A small-molecule ligand and the protein it binds are described below.
Small molecule (SMILES): Cc1cn([C@H]2C[C@H](O[P](=O)(O)OC[C@H]3O[C@@H](n4cnc5c(N)ncnc54)C[C@@H]3O[P](=O)(O)OC[C@H]3O[C@@H](n4cnc5c(=O)nc(N)[nH]c54)C[C@@H]3O[P](=O)(O)OC[C@H]3O[C@@H](n4cnc5c(N)ncnc54)C[C@@H]3O)[C@@H](CO[P](=O)(O)O[C@H]3C[C@H](n4cc(C)c(=O)[nH]c4=O)O[C@@H]3CO[P](=O)(O)O[C@H]3C[C@H](n4cnc5c(N)ncnc54)O[C@@H]3CO[P](=O)(O)O[C@H]3C[C@H](n4ccc(N)nc4=O)O[C@@H]3CO)O2)c(=O)[nH]c1=O

Binding-site contacts:
Ligand atom N6 contacts residue DT1 of chain 1.B at 2.8 Å (h-bond).
Ligand atom N1 contacts residue DT1 of chain 1.B at 2.8 Å (h-bond).
Ligand atom O6 contacts residue DC2 of chain 1.B at 2.3 Å (h-bond).
Ligand atom N6 contacts residue DT3 of chain 1.B at 2.6 Å (h-bond).
Ligand atom OP1 contacts residue LYS234 of chain 1.C at 3.4 Å (salt-bridge).
Ligand atom P contacts residue THR233 of chain 1.C at 3.3 Å.
Ligand atom OP1 contacts residue GLU232 of chain 1.C at 3.0 Å (salt-bridge).
Ligand atom C4 contacts residue DA4 of chain 1.B at 3.1 Å.
Ligand atom C2 contacts residue DC2 of chain 1.B at 3.2 Å.
Ligand atom C6 contacts residue DT3 of chain 1.B at 3.3 Å.
Ligand atom N4 contacts residue DG7 of chain 1.B at 3.4 Å (h-bond).
Ligand atom C2 contacts residue DA4 of chain 1.B at 3.0 Å.
Ligand atom N1 contacts residue DG7 of chain 1.B at 3.3 Å (h-bond).
Ligand atom OP1 contacts residue LYS230 of chain 1.C at 3.2 Å (salt-bridge).
Ligand atom C2 contacts residue DA4 of chain 1.B at 3.4 Å.
Ligand atom C2 contacts residue DT6 of chain 1.B at 3.4 Å.
Ligand atom N1 contacts residue DC2 of chain 1.B at 2.5 Å (h-bond).
Ligand atom C2 contacts residue DT3 of chain 1.B at 3.2 Å.
Ligand atom OP1 contacts residue GLY231 of chain 1.C at 3.1 Å.
Ligand atom C2 contacts residue DG7 of chain 1.B at 3.0 Å.
Ligand atom N1 contacts residue DA4 of chain 1.B at 3.1 Å.
Ligand atom N3 contacts residue DA4 of chain 1.B at 2.4 Å (h-bond).
Ligand atom N2 contacts residue DT3 of chain 1.B at 2.9 Å (h-bond).
Ligand atom N1 contacts residue DT3 of chain 1.B at 2.4 Å (h-bond).
Ligand atom OP1 contacts residue THR233 of chain 1.C at 2.6 Å (h-bond).
Ligand atom O4 contacts residue DA4 of chain 1.B at 3.0 Å (h-bond).
Ligand atom C2 contacts residue DT3 of chain 1.B at 3.3 Å.
Ligand atom O4 contacts residue DT3 of chain 1.B at 3.4 Å (h-bond).
Ligand atom N6 contacts residue DA5 of chain 1.B at 3.1 Å (h-bond).
Ligand atom N3 contacts residue DG7 of chain 1.B at 3.3 Å (h-bond).
Ligand atom N6 contacts residue DC2 of chain 1.B at 3.3 Å (h-bond).
Ligand atom N3 contacts residue DA5 of chain 1.B at 2.8 Å (h-bond).
Ligand atom N3 contacts residue DG7 of chain 1.B at 3.1 Å (h-bond).
Ligand atom N2 contacts residue DC2 of chain 1.B at 2.5 Å (h-bond).
Ligand atom O2 contacts residue DG7 of chain 1.B at 2.9 Å (h-bond).
Ligand atom C6 contacts residue DC2 of chain 1.B at 3.1 Å.
Ligand atom O4 contacts residue DA5 of chain 1.B at 3.3 Å (h-bond).
Ligand atom O3' contacts residue THR233 of chain 1.C at 3.3 Å (h-bond).
Ligand atom N1 contacts residue DT6 of chain 1.B at 2.9 Å (h-bond).
Ligand atom O2 contacts residue DA4 of chain 1.B at 3.1 Å.

Sequence of chain 1.C:
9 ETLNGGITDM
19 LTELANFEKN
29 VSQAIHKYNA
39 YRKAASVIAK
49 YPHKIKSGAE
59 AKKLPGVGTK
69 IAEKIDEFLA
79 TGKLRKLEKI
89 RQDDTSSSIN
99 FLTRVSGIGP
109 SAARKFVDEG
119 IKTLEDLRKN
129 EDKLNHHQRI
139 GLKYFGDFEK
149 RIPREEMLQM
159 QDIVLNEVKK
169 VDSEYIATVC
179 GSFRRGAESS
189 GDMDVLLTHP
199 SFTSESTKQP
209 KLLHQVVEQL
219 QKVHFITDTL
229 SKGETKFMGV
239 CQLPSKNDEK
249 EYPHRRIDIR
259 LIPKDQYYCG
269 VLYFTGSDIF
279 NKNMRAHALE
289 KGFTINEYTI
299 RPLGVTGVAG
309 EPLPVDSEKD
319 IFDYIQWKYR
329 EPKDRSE